Binding-site contacts:
Ligand atom CL1 contacts residue LEU25 of chain 37.C at 3.5 Å.
Ligand atom C6B contacts residue VAL188 of chain 37.A at 3.8 Å (hydrophobic).
Ligand atom C5C contacts residue VAL188 of chain 37.A at 2.9 Å (hydrophobic).
Ligand atom C5A contacts residue PHE186 of chain 37.A at 3.5 Å (hydrophobic).
Ligand atom C6B contacts residue TYR152 of chain 37.A at 3.8 Å (hydrophobic).
Ligand atom C3B contacts residue PHE186 of chain 37.A at 3.7 Å (hydrophobic).
Ligand atom C4 contacts residue LEU106 of chain 37.A at 2.5 Å (hydrophobic).
Ligand atom C5A contacts residue VAL176 of chain 37.A at 3.2 Å (hydrophobic).
Ligand atom C1B contacts residue TYR152 of chain 37.A at 3.8 Å (hydrophobic).
Ligand atom C31 contacts residue LEU106 of chain 37.A at 3.8 Å (hydrophobic).
Ligand atom C3D contacts residue LEU116 of chain 37.A at 3.6 Å (hydrophobic).
Ligand atom O1A contacts residue ALA150 of chain 37.A at 3.8 Å.
Ligand atom N2 contacts residue ASN219 of chain 37.A at 3.4 Å (h-bond).
Ligand atom C3C contacts residue ILE104 of chain 37.A at 3.6 Å (hydrophobic).
Ligand atom CL1 contacts residue VAL188 of chain 37.A at 3.5 Å.
Ligand atom C3 contacts residue LEU106 of chain 37.A at 3.4 Å (hydrophobic).
Ligand atom C4A contacts residue PRO174 of chain 37.A at 3.3 Å (hydrophobic).
Ligand atom C5B contacts residue TYR152 of chain 37.A at 3.8 Å (hydrophobic).
Ligand atom C5A contacts residue ALA150 of chain 37.A at 3.2 Å (hydrophobic).
Ligand atom CL2 contacts residue ILE104 of chain 37.A at 3.1 Å.
Ligand atom N2 contacts residue MET221 of chain 37.A at 3.5 Å (h-bond).
Ligand atom C4A contacts residue SER175 of chain 37.A at 3.8 Å.
Ligand atom N3A contacts residue PRO174 of chain 37.A at 3.6 Å (h-bond).
Ligand atom O1A contacts residue PHE186 of chain 37.A at 2.9 Å.
Ligand atom C5 contacts residue LEU106 of chain 37.A at 3.5 Å (hydrophobic).
Ligand atom C1C contacts residue TYR128 of chain 37.A at 3.5 Å (hydrophobic).
Ligand atom C1B contacts residue VAL188 of chain 37.A at 3.8 Å (hydrophobic).
Ligand atom C2A contacts residue PHE186 of chain 37.A at 3.3 Å (hydrophobic).
Ligand atom O1B contacts residue TYR152 of chain 37.A at 3.8 Å.
Ligand atom O1D contacts residue SER107 of chain 37.A at 3.2 Å.
Ligand atom C4A contacts residue VAL176 of chain 37.A at 3.7 Å (hydrophobic).
Ligand atom C2D contacts residue SER107 of chain 37.A at 3.8 Å.
Ligand atom CL2 contacts residue MET224 of chain 37.A at 2.9 Å.
Ligand atom N3A contacts residue ALA24 of chain 37.C at 3.6 Å.
Ligand atom C4C contacts residue TYR128 of chain 37.A at 3.5 Å (hydrophobic).
Ligand atom O1 contacts residue MET221 of chain 37.A at 3.1 Å (h-bond).
Ligand atom C4B contacts residue PHE186 of chain 37.A at 3.4 Å (hydrophobic).
Ligand atom C31 contacts residue ASN219 of chain 37.A at 3.8 Å.
Ligand atom C3B contacts residue MET224 of chain 37.A at 3.4 Å (hydrophobic).
Ligand atom C2B contacts residue MET224 of chain 37.A at 3.6 Å (hydrophobic).

Sequence of chain 37.A:
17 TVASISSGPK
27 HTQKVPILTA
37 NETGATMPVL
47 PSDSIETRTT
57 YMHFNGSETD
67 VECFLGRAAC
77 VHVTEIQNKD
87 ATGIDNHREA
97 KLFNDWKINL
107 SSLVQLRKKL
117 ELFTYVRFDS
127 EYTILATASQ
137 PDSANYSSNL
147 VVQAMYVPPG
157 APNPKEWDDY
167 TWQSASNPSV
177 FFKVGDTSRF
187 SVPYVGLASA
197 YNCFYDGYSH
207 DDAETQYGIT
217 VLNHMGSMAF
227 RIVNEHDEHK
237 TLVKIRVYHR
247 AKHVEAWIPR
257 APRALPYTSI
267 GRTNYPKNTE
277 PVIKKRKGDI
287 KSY

Sequence of chain 37.C:
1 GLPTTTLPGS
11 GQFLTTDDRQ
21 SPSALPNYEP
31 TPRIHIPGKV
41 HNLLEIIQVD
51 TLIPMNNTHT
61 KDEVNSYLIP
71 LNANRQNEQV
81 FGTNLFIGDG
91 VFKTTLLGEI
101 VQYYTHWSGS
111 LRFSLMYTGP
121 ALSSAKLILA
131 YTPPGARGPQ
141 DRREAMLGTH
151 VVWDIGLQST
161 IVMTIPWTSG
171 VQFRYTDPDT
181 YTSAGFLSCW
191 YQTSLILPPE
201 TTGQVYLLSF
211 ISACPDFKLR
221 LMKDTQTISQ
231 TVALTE

A protein and the small-molecule ligand that binds it are described below.
Small molecule (SMILES): OCCOCOCc1cc(CCCCCOc2c(Cl)cc(C3=NCCO3)cc2Cl)on1

Sequence of chain 38.C:
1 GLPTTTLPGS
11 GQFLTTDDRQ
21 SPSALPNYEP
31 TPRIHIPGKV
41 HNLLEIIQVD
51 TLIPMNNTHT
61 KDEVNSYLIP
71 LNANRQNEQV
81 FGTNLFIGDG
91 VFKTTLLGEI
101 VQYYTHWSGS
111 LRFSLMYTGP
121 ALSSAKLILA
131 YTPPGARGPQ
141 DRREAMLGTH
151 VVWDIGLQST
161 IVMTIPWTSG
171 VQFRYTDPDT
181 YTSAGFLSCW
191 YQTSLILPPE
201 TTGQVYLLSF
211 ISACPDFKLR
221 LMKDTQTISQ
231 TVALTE